Sequence of chain 1.C:
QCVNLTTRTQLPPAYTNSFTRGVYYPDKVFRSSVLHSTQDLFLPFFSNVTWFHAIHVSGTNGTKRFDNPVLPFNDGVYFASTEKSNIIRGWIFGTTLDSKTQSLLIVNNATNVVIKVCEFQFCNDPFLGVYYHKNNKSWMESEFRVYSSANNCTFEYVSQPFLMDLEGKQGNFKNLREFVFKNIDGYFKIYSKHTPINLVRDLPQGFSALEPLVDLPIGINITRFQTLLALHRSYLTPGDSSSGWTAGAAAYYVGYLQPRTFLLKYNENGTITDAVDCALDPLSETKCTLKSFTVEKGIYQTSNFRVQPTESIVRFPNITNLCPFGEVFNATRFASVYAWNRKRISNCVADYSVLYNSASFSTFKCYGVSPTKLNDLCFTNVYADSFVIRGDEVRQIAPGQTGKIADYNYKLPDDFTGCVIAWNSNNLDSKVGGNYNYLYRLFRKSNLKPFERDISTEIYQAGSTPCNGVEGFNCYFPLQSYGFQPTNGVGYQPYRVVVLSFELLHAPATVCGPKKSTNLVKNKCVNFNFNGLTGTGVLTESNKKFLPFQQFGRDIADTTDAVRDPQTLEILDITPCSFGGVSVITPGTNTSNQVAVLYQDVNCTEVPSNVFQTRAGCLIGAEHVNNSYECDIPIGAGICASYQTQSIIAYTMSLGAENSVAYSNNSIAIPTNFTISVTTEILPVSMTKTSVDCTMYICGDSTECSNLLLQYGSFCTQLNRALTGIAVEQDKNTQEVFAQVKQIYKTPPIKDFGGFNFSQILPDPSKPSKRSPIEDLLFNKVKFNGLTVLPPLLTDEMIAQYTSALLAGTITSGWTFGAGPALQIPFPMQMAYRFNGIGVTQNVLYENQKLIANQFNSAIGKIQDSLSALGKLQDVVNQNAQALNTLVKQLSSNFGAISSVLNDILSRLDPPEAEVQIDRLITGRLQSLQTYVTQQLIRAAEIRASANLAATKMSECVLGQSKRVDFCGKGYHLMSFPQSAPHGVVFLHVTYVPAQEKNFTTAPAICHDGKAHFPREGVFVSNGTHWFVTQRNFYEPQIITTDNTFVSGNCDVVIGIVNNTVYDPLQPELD

A protein and the small-molecule ligand that binds it are described below.
Small molecule (SMILES): CC(=O)N[C@H]1[C@H](O[C@H]2[C@H](O)[C@@H](NC(C)=O)CO[C@@H]2CO)O[C@H](CO)[C@@H](O)[C@@H]1O

Binding-site contacts:
Ligand atom C4 contacts residue ASN1074 of chain 1.C at 4.2 Å.
Ligand atom O7 contacts residue ASN1074 of chain 1.C at 3.8 Å.
Ligand atom C6 contacts residue ALA706 of chain 1.C at 4.3 Å (hydrophobic).
Ligand atom C2 contacts residue ASN1074 of chain 1.C at 2.5 Å.
Ligand atom O4 contacts residue ALA706 of chain 1.C at 4.1 Å.
Ligand atom C3 contacts residue ASN1074 of chain 1.C at 3.8 Å.
Ligand atom C7 contacts residue ASN1074 of chain 1.C at 3.6 Å.
Ligand atom C5 contacts residue ALA706 of chain 1.C at 3.7 Å (hydrophobic).
Ligand atom C8 contacts residue LYS1073 of chain 1.C at 4.3 Å.
Ligand atom O5 contacts residue ASN1074 of chain 1.C at 2.3 Å (h-bond).
Ligand atom C8 contacts residue ASN1074 of chain 1.C at 4.1 Å.
Ligand atom C8 contacts residue GLU1072 of chain 1.C at 3.3 Å.
Ligand atom C4 contacts residue ALA706 of chain 1.C at 4.4 Å (hydrophobic).
Ligand atom N2 contacts residue ASN1074 of chain 1.C at 2.9 Å (h-bond).
Ligand atom C5 contacts residue ASN1074 of chain 1.C at 3.6 Å.
Ligand atom C1 contacts residue ASN1074 of chain 1.C at 1.4 Å.